The protein below binds the small molecule below.
Small molecule (SMILES): CC[C@H](C)[C@H](NC(=O)[C@H](C)N)C(=O)N[C@@H](CC(C)C)C(=O)N[C@@H](CC1=NC=NC1)C(=O)N[C@@H](CCCN=C(N)N)C(=O)N[C@@H](CC(C)C)C(=O)N[C@@H](CC(C)C)C(=O)N[C@@H](CCC(N)=O)C(=O)N[C@@H](C)C(=O)O

Binding-site contacts:
Ligand atom N contacts residue GLU242 of chain 1.A at 3.3 Å (salt-bridge).
Ligand atom OXT contacts residue LYS62 of chain 1.A at 3.9 Å.
Ligand atom O contacts residue LYS62 of chain 1.A at 2.6 Å (salt-bridge).
Ligand atom C contacts residue ILE58 of chain 1.A at 3.9 Å (hydrophobic).
Ligand atom CG contacts residue LEU72 of chain 1.A at 3.6 Å (hydrophobic).
Ligand atom CD1 contacts residue VAL76 of chain 1.A at 3.8 Å (hydrophobic).
Ligand atom CG2 contacts residue LEU239 of chain 1.A at 3.9 Å (hydrophobic).
Ligand atom O contacts residue LYS62 of chain 1.A at 3.5 Å (salt-bridge).
Ligand atom CD1 contacts residue ILE58 of chain 1.A at 3.4 Å (hydrophobic).
Ligand atom CA contacts residue LYS62 of chain 1.A at 3.8 Å.
Ligand atom NE2 contacts residue LEU72 of chain 1.A at 3.0 Å.
Ligand atom CG contacts residue ILE58 of chain 1.A at 3.8 Å (hydrophobic).
Ligand atom CB contacts residue LEU72 of chain 1.A at 3.5 Å (hydrophobic).
Ligand atom N contacts residue GLU242 of chain 1.A at 3.2 Å (salt-bridge).
Ligand atom CE1 contacts residue LEU72 of chain 1.A at 3.4 Å (hydrophobic).
Ligand atom OE1 contacts residue LEU72 of chain 1.A at 3.5 Å.
Ligand atom CG1 contacts residue GLU242 of chain 1.A at 2.9 Å.
Ligand atom CD1 contacts residue MET243 of chain 1.A at 3.3 Å (hydrophobic).
Ligand atom CD2 contacts residue GLN75 of chain 1.A at 3.9 Å.
Ligand atom CD1 contacts residue GLU80 of chain 1.A at 3.8 Å.
Ligand atom C contacts residue GLU242 of chain 1.A at 3.5 Å.
Ligand atom N contacts residue GLU242 of chain 1.A at 2.5 Å (salt-bridge).
Ligand atom CA contacts residue GLU242 of chain 1.A at 3.8 Å.
Ligand atom C contacts residue LYS62 of chain 1.A at 3.7 Å.
Ligand atom CD1 contacts residue GLU242 of chain 1.A at 3.1 Å.
Ligand atom CD1 contacts residue LEU239 of chain 1.A at 3.9 Å (hydrophobic).
Ligand atom CD contacts residue LEU72 of chain 1.A at 3.8 Å (hydrophobic).
Ligand atom CA contacts residue GLU242 of chain 1.A at 3.2 Å.
Ligand atom N contacts residue ILE58 of chain 1.A at 4.0 Å.
Ligand atom CD2 contacts residue LEU79 of chain 1.A at 3.8 Å (hydrophobic).
Ligand atom CB contacts residue GLU242 of chain 1.A at 2.9 Å.
Ligand atom CG contacts residue MET243 of chain 1.A at 3.8 Å (hydrophobic).
Ligand atom CB contacts residue ILE58 of chain 1.A at 3.8 Å (hydrophobic).
Ligand atom C contacts residue LYS62 of chain 1.A at 3.5 Å.
Ligand atom CB contacts residue GLU242 of chain 1.A at 3.8 Å.
Ligand atom CD2 contacts residue LEU72 of chain 1.A at 3.6 Å (hydrophobic).
Ligand atom CD1 contacts residue ASP238 of chain 1.A at 3.5 Å.
Ligand atom CD1 contacts residue LEU239 of chain 1.A at 3.9 Å (hydrophobic).
Ligand atom ND1 contacts residue VAL76 of chain 1.A at 3.8 Å.
Ligand atom CD2 contacts residue ILE58 of chain 1.A at 3.5 Å (hydrophobic).

Sequence of chain 1.A:
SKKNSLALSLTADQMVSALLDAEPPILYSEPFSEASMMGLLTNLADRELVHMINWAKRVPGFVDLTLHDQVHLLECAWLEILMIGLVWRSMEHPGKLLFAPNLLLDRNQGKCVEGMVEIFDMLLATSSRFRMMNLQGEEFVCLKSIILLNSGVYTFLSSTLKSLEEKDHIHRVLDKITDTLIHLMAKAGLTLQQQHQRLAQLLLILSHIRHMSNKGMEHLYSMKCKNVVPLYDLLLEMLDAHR